A small-molecule ligand and the protein it binds are described below.
Small molecule (SMILES): CC(=O)N[C@H]1[C@H](O[C@H]2[C@H](O)[C@@H](NC(C)=O)CO[C@@H]2CO)O[C@H](CO)[C@@H](O[C@@H]2O[C@H](CO[C@H]3O[C@H](CO[C@H]4O[C@H](CO)[C@@H](O)[C@H](O)[C@@H]4O[C@H]4O[C@H](CO)[C@@H](O)[C@H](O)[C@@H]4O)[C@@H](O)[C@H](O[C@H]4O[C@H](CO)[C@@H](O)[C@H](O)[C@@H]4O)[C@@H]3O)[C@@H](O)[C@H](O[C@H]3O[C@H](CO)[C@@H](O)[C@H](O[C@H]4O[C@H](CO)[C@@H](O)[C@H](O)[C@@H]4O)[C@@H]3O)[C@@H]2O)[C@@H]1O

Binding-site contacts:
Ligand atom C6 contacts residue PHE105 of chain 1.M at 3.6 Å (hydrophobic).
Ligand atom O7 contacts residue LEU277 of chain 1.F at 3.6 Å.
Ligand atom O6 contacts residue ARG455 of chain 1.F at 3.5 Å (salt-bridge).
Ligand atom C1 contacts residue GLY55 of chain 1.M at 3.5 Å.
Ligand atom O7 contacts residue ASP54 of chain 1.M at 2.8 Å (salt-bridge).
Ligand atom O2 contacts residue GLY58 of chain 1.M at 3.0 Å (h-bond).
Ligand atom C2 contacts residue ASN278 of chain 1.F at 2.5 Å.
Ligand atom C6 contacts residue GLY55 of chain 1.M at 3.2 Å.
Ligand atom C5 contacts residue SER457 of chain 1.F at 3.6 Å.
Ligand atom O2 contacts residue ARG107 of chain 1.M at 3.5 Å (salt-bridge).
Ligand atom O4 contacts residue ASP73 of chain 1.M at 2.9 Å (salt-bridge).
Ligand atom C8 contacts residue TYR52 of chain 1.M at 3.7 Å (hydrophobic).
Ligand atom N2 contacts residue ASN278 of chain 1.F at 2.9 Å (h-bond).
Ligand atom C1 contacts residue SER56 of chain 1.M at 3.8 Å.
Ligand atom C6 contacts residue ASP54 of chain 1.M at 3.7 Å.
Ligand atom N2 contacts residue ASP54 of chain 1.M at 3.0 Å (salt-bridge).
Ligand atom C7 contacts residue SER458 of chain 1.F at 3.5 Å.
Ligand atom O5 contacts residue ASN278 of chain 1.F at 2.4 Å (h-bond).
Ligand atom O4 contacts residue CYS456 of chain 1.F at 2.7 Å (h-bond).
Ligand atom O7 contacts residue PHE53 of chain 1.M at 3.7 Å.
Ligand atom C8 contacts residue ASP54 of chain 1.M at 1.4 Å.
Ligand atom O6 contacts residue GLY55 of chain 1.M at 3.7 Å.
Ligand atom O6 contacts residue ASP106 of chain 1.M at 2.3 Å (salt-bridge).
Ligand atom O3 contacts residue ASP54 of chain 1.M at 3.6 Å (salt-bridge).
Ligand atom C5 contacts residue ASN278 of chain 1.F at 3.7 Å.
Ligand atom C1 contacts residue ASN278 of chain 1.F at 1.4 Å.
Ligand atom C1 contacts residue CYS456 of chain 1.F at 3.7 Å (hydrophobic).
Ligand atom C6 contacts residue ASP106 of chain 1.M at 3.5 Å.
Ligand atom C6 contacts residue ASP73 of chain 1.M at 3.5 Å.
Ligand atom C7 contacts residue ASP54 of chain 1.M at 2.2 Å.
Ligand atom O4 contacts residue ASP54 of chain 1.M at 3.5 Å (salt-bridge).
Ligand atom O6 contacts residue GLY393 of chain 1.F at 3.3 Å (h-bond).
Ligand atom C4 contacts residue CYS456 of chain 1.F at 3.7 Å (hydrophobic).
Ligand atom C3 contacts residue ASN278 of chain 1.F at 3.8 Å.
Ligand atom O5 contacts residue SER56 of chain 1.M at 3.5 Å.
Ligand atom C8 contacts residue ASN391 of chain 1.F at 3.4 Å.
Ligand atom C7 contacts residue ASN278 of chain 1.F at 3.5 Å.
Ligand atom O2 contacts residue TYR57 of chain 1.M at 3.4 Å.
Ligand atom O7 contacts residue SER458 of chain 1.F at 2.3 Å (h-bond).
Ligand atom C8 contacts residue LEU277 of chain 1.F at 3.7 Å (hydrophobic).

Sequence of chain 1.F:
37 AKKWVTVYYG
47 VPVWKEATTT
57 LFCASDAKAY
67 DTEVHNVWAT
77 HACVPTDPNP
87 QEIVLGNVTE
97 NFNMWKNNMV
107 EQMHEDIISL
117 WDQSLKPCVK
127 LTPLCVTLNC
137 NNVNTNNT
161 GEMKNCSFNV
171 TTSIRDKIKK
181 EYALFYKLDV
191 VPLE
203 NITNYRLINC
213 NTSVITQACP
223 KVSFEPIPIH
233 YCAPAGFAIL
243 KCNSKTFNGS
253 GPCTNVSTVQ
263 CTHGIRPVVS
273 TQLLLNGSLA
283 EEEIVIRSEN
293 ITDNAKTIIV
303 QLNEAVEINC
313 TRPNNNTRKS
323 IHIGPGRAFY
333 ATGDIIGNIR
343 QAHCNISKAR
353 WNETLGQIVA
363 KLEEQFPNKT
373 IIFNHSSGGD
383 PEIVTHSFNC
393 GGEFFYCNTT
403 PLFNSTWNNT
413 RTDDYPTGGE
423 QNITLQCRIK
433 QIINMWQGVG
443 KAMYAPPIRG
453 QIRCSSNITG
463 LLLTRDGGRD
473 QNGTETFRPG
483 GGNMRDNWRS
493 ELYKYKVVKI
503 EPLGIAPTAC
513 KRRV

Sequence of chain 1.M:
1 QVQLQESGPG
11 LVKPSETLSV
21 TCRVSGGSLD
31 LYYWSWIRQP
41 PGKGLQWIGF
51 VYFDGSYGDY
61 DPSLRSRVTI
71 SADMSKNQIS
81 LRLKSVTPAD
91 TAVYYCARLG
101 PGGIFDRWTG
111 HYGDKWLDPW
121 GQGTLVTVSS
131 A